Sequence of chain 1.RA:
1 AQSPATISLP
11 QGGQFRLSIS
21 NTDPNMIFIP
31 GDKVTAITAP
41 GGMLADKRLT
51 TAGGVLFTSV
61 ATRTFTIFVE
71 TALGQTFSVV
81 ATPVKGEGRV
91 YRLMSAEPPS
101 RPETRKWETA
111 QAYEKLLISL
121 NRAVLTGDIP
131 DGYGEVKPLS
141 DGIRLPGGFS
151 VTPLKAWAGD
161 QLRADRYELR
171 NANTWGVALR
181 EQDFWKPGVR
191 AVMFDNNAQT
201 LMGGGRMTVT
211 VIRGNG

Binding-site contacts:
Ligand atom CD2 contacts residue THR35 of chain 1.NA at 4.0 Å.
Ligand atom CG contacts residue MET43 of chain 1.NA at 3.5 Å (hydrophobic).
Ligand atom CE1 contacts residue LYS47 of chain 1.NA at 3.9 Å.
Ligand atom CG contacts residue THR35 of chain 1.NA at 3.7 Å.
Ligand atom CB contacts residue THR38 of chain 1.NA at 3.8 Å.
Ligand atom OD2 contacts residue MET43 of chain 1.NA at 3.0 Å (h-bond).
Ligand atom CE2 contacts residue VAL55 of chain 1.NA at 3.4 Å (hydrophobic).
Ligand atom CE contacts residue ASP46 of chain 1.RA at 3.2 Å.
Ligand atom O contacts residue THR38 of chain 1.NA at 3.9 Å.
Ligand atom OE1 contacts residue LYS47 of chain 1.NA at 3.1 Å.
Ligand atom N contacts residue ASP46 of chain 1.RA at 3.5 Å (salt-bridge).
Ligand atom CB contacts residue ALA39 of chain 1.NA at 4.0 Å (hydrophobic).
Ligand atom N contacts residue ILE37 of chain 1.NA at 3.3 Å (h-bond).
Ligand atom CB contacts residue ARG48 of chain 1.RA at 3.3 Å.
Ligand atom O contacts residue ALA36 of chain 1.NA at 3.3 Å.
Ligand atom O contacts residue ILE37 of chain 1.NA at 3.0 Å (h-bond).
Ligand atom O contacts residue THR58 of chain 1.RA at 3.4 Å.
Ligand atom C contacts residue THR35 of chain 1.NA at 3.9 Å.
Ligand atom CB contacts residue PRO40 of chain 1.NA at 3.8 Å (hydrophobic).
Ligand atom CZ contacts residue VAL55 of chain 1.NA at 3.8 Å (hydrophobic).
Ligand atom OD1 contacts residue MET43 of chain 1.NA at 3.4 Å (h-bond).
Ligand atom CA contacts residue ASP46 of chain 1.RA at 3.8 Å.
Ligand atom C contacts residue THR35 of chain 1.NA at 3.4 Å.
Ligand atom CA contacts residue ILE37 of chain 1.NA at 3.6 Å (hydrophobic).
Ligand atom O contacts residue THR35 of chain 1.NA at 3.5 Å (h-bond).
Ligand atom CA contacts residue THR35 of chain 1.NA at 3.4 Å.
Ligand atom SD contacts residue PRO40 of chain 1.NA at 4.0 Å.
Ligand atom O contacts residue MET43 of chain 1.NA at 3.5 Å.
Ligand atom OD2 contacts residue ALA39 of chain 1.NA at 3.7 Å.
Ligand atom CA contacts residue THR35 of chain 1.NA at 3.6 Å.
Ligand atom CB contacts residue THR35 of chain 1.NA at 3.8 Å.
Ligand atom SD contacts residue THR38 of chain 1.NA at 3.7 Å.
Ligand atom N contacts residue THR35 of chain 1.NA at 2.6 Å (h-bond).
Ligand atom O contacts residue ALA39 of chain 1.NA at 3.6 Å.
Ligand atom OG contacts residue ARG48 of chain 1.RA at 3.1 Å (salt-bridge).
Ligand atom CG contacts residue PRO40 of chain 1.NA at 3.2 Å (hydrophobic).
Ligand atom OG contacts residue THR38 of chain 1.NA at 3.2 Å (h-bond).
Ligand atom C contacts residue ILE37 of chain 1.NA at 4.0 Å (hydrophobic).
Ligand atom SD contacts residue PRO24 of chain 1.RA at 3.7 Å.
Ligand atom CB contacts residue THR35 of chain 1.NA at 3.9 Å.

The protein below binds the small molecule below.
Small molecule (SMILES): CSCC[C@H](NC(=O)CNC(=O)[C@@H]1CCCN1)C(=O)N[C@@H](CCSC)C(=O)N[C@@H](CC(=O)O)C(=O)N[C@@H](CO)C(=O)N[C@@H](CCC(N)=O)C(=O)N[C@@H](CCC(=O)O)C(=O)N[C@@H](Cc1ccccc1)C(=O)N[C@H](C=O)CO

Sequence of chain 1.NA:
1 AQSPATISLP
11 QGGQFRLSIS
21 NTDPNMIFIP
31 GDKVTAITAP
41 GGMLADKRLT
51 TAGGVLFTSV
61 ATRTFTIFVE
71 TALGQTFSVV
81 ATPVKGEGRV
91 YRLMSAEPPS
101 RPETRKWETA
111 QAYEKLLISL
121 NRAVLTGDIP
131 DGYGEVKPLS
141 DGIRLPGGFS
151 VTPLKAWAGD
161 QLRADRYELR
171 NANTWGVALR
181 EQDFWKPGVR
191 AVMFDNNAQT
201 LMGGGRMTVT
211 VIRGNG